Sequence of chain 1.A:
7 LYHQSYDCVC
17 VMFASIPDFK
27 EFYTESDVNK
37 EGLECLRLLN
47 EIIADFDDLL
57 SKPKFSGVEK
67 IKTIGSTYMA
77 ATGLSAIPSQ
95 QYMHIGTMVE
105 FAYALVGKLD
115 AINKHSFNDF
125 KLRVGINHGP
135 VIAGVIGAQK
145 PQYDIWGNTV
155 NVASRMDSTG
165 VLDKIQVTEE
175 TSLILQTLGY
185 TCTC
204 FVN

Binding-site contacts:
Ligand atom C3 contacts residue ASP148 of chain 1.A at 3.5 Å.
Ligand atom C1 contacts residue ILE149 of chain 1.A at 3.4 Å (hydrophobic).
Ligand atom C14 contacts residue TRP150 of chain 1.A at 3.9 Å (hydrophobic).
Ligand atom O2 contacts residue ILE149 of chain 1.A at 3.2 Å (h-bond).
Ligand atom C22 contacts residue SER72 of chain 1.B at 3.8 Å.
Ligand atom C18 contacts residue ILE70 of chain 1.B at 3.9 Å (hydrophobic).
Ligand atom O6 contacts residue TRP150 of chain 1.A at 3.1 Å.
Ligand atom C7 contacts residue GLY71 of chain 1.B at 3.9 Å.
Ligand atom O5 contacts residue GLY71 of chain 1.B at 3.3 Å.
Ligand atom O7 contacts residue GLY151 of chain 1.A at 2.9 Å (h-bond).
Ligand atom C15 contacts residue TRP150 of chain 1.A at 3.2 Å (hydrophobic).
Ligand atom O5 contacts residue SER72 of chain 1.B at 2.8 Å (h-bond).
Ligand atom C2 contacts residue PHE19 of chain 1.A at 3.8 Å (hydrophobic).
Ligand atom C2 contacts residue ASP148 of chain 1.A at 3.8 Å.
Ligand atom C12 contacts residue GLY151 of chain 1.A at 3.6 Å.
Ligand atom C22 contacts residue LYS26 of chain 1.B at 3.5 Å.
Ligand atom C20 contacts residue ASN155 of chain 1.A at 3.7 Å.
Ligand atom C1 contacts residue VAL154 of chain 1.A at 3.3 Å (hydrophobic).
Ligand atom C19 contacts residue PHE19 of chain 1.A at 3.6 Å (hydrophobic).
Ligand atom C21 contacts residue SER72 of chain 1.B at 3.6 Å.
Ligand atom C17 contacts residue LYS26 of chain 1.B at 3.0 Å.
Ligand atom C2 contacts residue VAL154 of chain 1.A at 3.2 Å (hydrophobic).
Ligand atom O3 contacts residue LYS26 of chain 1.B at 3.9 Å.
Ligand atom C2 contacts residue ILE149 of chain 1.A at 3.6 Å (hydrophobic).
Ligand atom O7 contacts residue TRP150 of chain 1.A at 3.2 Å.
Ligand atom C21 contacts residue LYS26 of chain 1.B at 3.8 Å.
Ligand atom C18 contacts residue LYS68 of chain 1.A at 3.7 Å.
Ligand atom C3 contacts residue MET75 of chain 1.A at 3.5 Å (hydrophobic).
Ligand atom C3 contacts residue LYS68 of chain 1.A at 3.7 Å.
Ligand atom O6 contacts residue GLY71 of chain 1.B at 3.7 Å.
Ligand atom C15 contacts residue LEU45 of chain 1.B at 3.6 Å (hydrophobic).
Ligand atom C17 contacts residue ASN155 of chain 1.A at 3.2 Å.
Ligand atom O5 contacts residue ILE70 of chain 1.B at 3.3 Å (h-bond).
Ligand atom C11 contacts residue GLY151 of chain 1.A at 3.8 Å.
Ligand atom O2 contacts residue TRP150 of chain 1.A at 3.5 Å.
Ligand atom C20 contacts residue VAL154 of chain 1.A at 3.4 Å (hydrophobic).
Ligand atom C16 contacts residue TYR29 of chain 1.B at 3.8 Å (hydrophobic).
Ligand atom O2 contacts residue ASP148 of chain 1.A at 3.0 Å (salt-bridge).
Ligand atom C16 contacts residue LYS26 of chain 1.B at 3.6 Å.
Ligand atom O4 contacts residue LYS26 of chain 1.B at 3.0 Å (salt-bridge).

This small molecule binds to this protein.
Small molecule (SMILES): C=C[C@@]1(C)CC(=O)[C@]2(O)[C@@]3(C)[C@@H](O)CCC(C)(C)[C@@H]3[C@H](O)[C@H](OC(C)=O)[C@@]2(C)O1

Sequence of chain 1.B:
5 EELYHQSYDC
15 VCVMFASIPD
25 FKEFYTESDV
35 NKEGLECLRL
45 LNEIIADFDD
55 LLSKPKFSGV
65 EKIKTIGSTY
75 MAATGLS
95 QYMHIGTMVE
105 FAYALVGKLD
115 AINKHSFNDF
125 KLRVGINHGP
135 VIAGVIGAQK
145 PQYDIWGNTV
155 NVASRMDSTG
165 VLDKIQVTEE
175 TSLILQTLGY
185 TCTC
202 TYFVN